Sequence of chain 16.C:
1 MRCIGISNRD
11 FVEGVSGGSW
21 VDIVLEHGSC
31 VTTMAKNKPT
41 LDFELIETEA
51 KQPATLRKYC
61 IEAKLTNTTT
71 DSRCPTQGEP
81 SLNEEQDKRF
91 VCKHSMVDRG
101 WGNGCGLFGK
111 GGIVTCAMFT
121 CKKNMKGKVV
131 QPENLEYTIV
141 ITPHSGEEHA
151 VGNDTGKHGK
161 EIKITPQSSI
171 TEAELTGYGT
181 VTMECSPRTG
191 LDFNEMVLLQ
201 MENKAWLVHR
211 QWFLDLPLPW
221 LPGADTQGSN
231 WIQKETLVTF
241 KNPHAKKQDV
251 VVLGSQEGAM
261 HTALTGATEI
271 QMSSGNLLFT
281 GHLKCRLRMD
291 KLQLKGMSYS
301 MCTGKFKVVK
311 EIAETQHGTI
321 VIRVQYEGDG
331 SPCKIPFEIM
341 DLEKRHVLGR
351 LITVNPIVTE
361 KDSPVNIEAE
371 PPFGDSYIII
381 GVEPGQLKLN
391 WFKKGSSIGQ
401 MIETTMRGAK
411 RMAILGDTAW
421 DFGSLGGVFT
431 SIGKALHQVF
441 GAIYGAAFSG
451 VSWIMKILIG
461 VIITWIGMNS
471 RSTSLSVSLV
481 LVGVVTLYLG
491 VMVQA

A protein and the small-molecule ligand that binds it are described below.
Small molecule (SMILES): CC(=O)N[C@@H]1[C@@H](O)[C@H](O)[C@@H](CO)O[C@H]1O

Binding-site contacts:
Ligand atom C8 contacts residue PHE90 of chain 16.C at 3.6 Å (hydrophobic).
Ligand atom C3 contacts residue ASN67 of chain 16.C at 3.8 Å.
Ligand atom O5 contacts residue ASN67 of chain 16.C at 2.5 Å (h-bond).
Ligand atom C8 contacts residue MET118 of chain 16.C at 4.0 Å (hydrophobic).
Ligand atom C4 contacts residue ASN67 of chain 16.C at 4.3 Å.
Ligand atom C8 contacts residue ARG89 of chain 16.C at 4.1 Å.
Ligand atom O7 contacts residue ASN67 of chain 16.C at 4.1 Å.
Ligand atom C7 contacts residue ASN67 of chain 16.C at 3.7 Å.
Ligand atom N2 contacts residue ASN67 of chain 16.C at 2.8 Å (h-bond).
Ligand atom C1 contacts residue ASN67 of chain 16.C at 1.4 Å.
Ligand atom C2 contacts residue ASN67 of chain 16.C at 2.4 Å.
Ligand atom O6 contacts residue ASN67 of chain 16.C at 3.7 Å.
Ligand atom C5 contacts residue ASN67 of chain 16.C at 3.8 Å.
Ligand atom C7 contacts residue PHE90 of chain 16.C at 4.3 Å (hydrophobic).